A small-molecule ligand and the protein it binds are described below.
Small molecule (SMILES): NC1(C(=O)O)CC1

Sequence of chain 1.A:
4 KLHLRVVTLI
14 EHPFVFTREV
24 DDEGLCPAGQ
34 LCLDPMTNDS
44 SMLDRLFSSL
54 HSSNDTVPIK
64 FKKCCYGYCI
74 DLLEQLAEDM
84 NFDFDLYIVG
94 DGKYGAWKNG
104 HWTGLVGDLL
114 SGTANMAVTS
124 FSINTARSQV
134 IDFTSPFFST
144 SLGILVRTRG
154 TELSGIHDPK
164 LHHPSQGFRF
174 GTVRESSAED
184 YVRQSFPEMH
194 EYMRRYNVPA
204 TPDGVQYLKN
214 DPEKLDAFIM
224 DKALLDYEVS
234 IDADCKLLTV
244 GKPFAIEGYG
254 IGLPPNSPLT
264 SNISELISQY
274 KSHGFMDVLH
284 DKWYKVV

Binding-site contacts:
Ligand atom N contacts residue TYR252 of chain 1.A at 3.6 Å.
Ligand atom O contacts residue ARG130 of chain 1.A at 2.8 Å (salt-bridge).
Ligand atom CG contacts residue SER180 of chain 1.A at 3.0 Å.
Ligand atom O contacts residue SER125 of chain 1.A at 2.7 Å (h-bond).
Ligand atom OXT contacts residue SER179 of chain 1.A at 3.4 Å.
Ligand atom N contacts residue SER123 of chain 1.A at 2.8 Å (h-bond).
Ligand atom CB contacts residue TYR97 of chain 1.A at 3.3 Å (hydrophobic).
Ligand atom O contacts residue PHE124 of chain 1.A at 3.6 Å.
Ligand atom OXT contacts residue ARG130 of chain 1.A at 2.9 Å (salt-bridge).
Ligand atom CG contacts residue MET223 of chain 1.A at 3.8 Å (hydrophobic).
Ligand atom OXT contacts residue SER180 of chain 1.A at 2.9 Å (h-bond).
Ligand atom CB contacts residue ASP224 of chain 1.A at 3.7 Å.
Ligand atom N contacts residue SER125 of chain 1.A at 2.7 Å (h-bond).
Ligand atom CB contacts residue SER180 of chain 1.A at 4.4 Å.
Ligand atom CG contacts residue ASP224 of chain 1.A at 3.4 Å.
Ligand atom CG contacts residue SER125 of chain 1.A at 4.0 Å.
Ligand atom CB contacts residue MET223 of chain 1.A at 3.1 Å (hydrophobic).
Ligand atom O contacts residue SER180 of chain 1.A at 3.8 Å.
Ligand atom OXT contacts residue TYR97 of chain 1.A at 3.3 Å.
Ligand atom N contacts residue SER180 of chain 1.A at 4.1 Å.
Ligand atom CA contacts residue TYR97 of chain 1.A at 4.0 Å (hydrophobic).
Ligand atom CA contacts residue SER123 of chain 1.A at 3.7 Å.
Ligand atom CA contacts residue SER125 of chain 1.A at 3.4 Å.
Ligand atom C contacts residue SER125 of chain 1.A at 3.7 Å.
Ligand atom C contacts residue TYR97 of chain 1.A at 3.4 Å (hydrophobic).
Ligand atom C contacts residue SER180 of chain 1.A at 3.2 Å.
Ligand atom CB contacts residue SER123 of chain 1.A at 4.4 Å.
Ligand atom O contacts residue SER123 of chain 1.A at 3.8 Å.
Ligand atom CB contacts residue SER179 of chain 1.A at 4.0 Å.
Ligand atom CG contacts residue SER179 of chain 1.A at 3.9 Å.
Ligand atom CA contacts residue SER180 of chain 1.A at 3.4 Å.
Ligand atom CA contacts residue ASP224 of chain 1.A at 3.5 Å.
Ligand atom C contacts residue SER123 of chain 1.A at 4.2 Å.
Ligand atom C contacts residue ARG130 of chain 1.A at 3.5 Å.
Ligand atom N contacts residue TYR97 of chain 1.A at 4.3 Å.
Ligand atom N contacts residue PHE124 of chain 1.A at 4.4 Å.
Ligand atom CG contacts residue ALA181 of chain 1.A at 4.2 Å (hydrophobic).
Ligand atom N contacts residue ASP224 of chain 1.A at 2.6 Å (salt-bridge).
Ligand atom C contacts residue SER179 of chain 1.A at 4.5 Å.
Ligand atom O contacts residue TYR97 of chain 1.A at 3.4 Å.